Sequence of chain 1.G:
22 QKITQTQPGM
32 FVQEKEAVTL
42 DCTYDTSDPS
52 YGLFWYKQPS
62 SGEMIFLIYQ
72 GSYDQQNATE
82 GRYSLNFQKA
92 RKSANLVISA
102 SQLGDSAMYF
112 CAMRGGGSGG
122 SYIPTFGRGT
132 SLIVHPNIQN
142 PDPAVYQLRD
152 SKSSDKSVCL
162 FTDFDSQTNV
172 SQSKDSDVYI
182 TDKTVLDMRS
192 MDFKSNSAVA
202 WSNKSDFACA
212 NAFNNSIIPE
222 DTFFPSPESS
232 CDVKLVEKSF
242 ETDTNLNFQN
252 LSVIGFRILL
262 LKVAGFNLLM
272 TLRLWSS

This protein binds this small molecule.
Small molecule (SMILES): CC(=O)N[C@H]1[C@H](O[C@H]2[C@H](O)[C@@H](NC(C)=O)CO[C@@H]2CO)O[C@H](CO)[C@@H](O)[C@@H]1O

Binding-site contacts:
Ligand atom O7 contacts residue GLN77 of chain 1.G at 3.6 Å (h-bond).
Ligand atom O3 contacts residue PHE88 of chain 1.G at 4.4 Å.
Ligand atom C7 contacts residue ASN78 of chain 1.G at 3.2 Å.
Ligand atom C5 contacts residue GLN89 of chain 1.G at 3.6 Å.
Ligand atom C3 contacts residue PHE88 of chain 1.G at 3.8 Å (hydrophobic).
Ligand atom O4 contacts residue GLN89 of chain 1.G at 3.1 Å (h-bond).
Ligand atom O4 contacts residue ASN87 of chain 1.G at 4.4 Å.
Ligand atom C1 contacts residue ASN78 of chain 1.G at 1.4 Å.
Ligand atom N2 contacts residue ASN78 of chain 1.G at 2.4 Å (h-bond).
Ligand atom C1 contacts residue PHE88 of chain 1.G at 4.1 Å (hydrophobic).
Ligand atom C3 contacts residue ASN78 of chain 1.G at 3.8 Å.
Ligand atom O7 contacts residue ASN78 of chain 1.G at 4.1 Å.
Ligand atom N2 contacts residue GLN89 of chain 1.G at 4.3 Å.
Ligand atom C1 contacts residue LEU86 of chain 1.G at 4.2 Å (hydrophobic).
Ligand atom O5 contacts residue ASN78 of chain 1.G at 2.3 Å (h-bond).
Ligand atom C5 contacts residue ASN87 of chain 1.G at 3.2 Å.
Ligand atom C4 contacts residue GLN89 of chain 1.G at 3.7 Å.
Ligand atom C2 contacts residue ASN78 of chain 1.G at 2.5 Å.
Ligand atom C8 contacts residue ASN78 of chain 1.G at 3.4 Å.
Ligand atom C7 contacts residue GLN89 of chain 1.G at 4.4 Å.
Ligand atom C8 contacts residue ASP75 of chain 1.G at 4.2 Å.
Ligand atom C8 contacts residue PHE88 of chain 1.G at 4.3 Å (hydrophobic).
Ligand atom C4 contacts residue ASN87 of chain 1.G at 4.2 Å.
Ligand atom C4 contacts residue ASN78 of chain 1.G at 4.2 Å.
Ligand atom C6 contacts residue ASN87 of chain 1.G at 3.7 Å.
Ligand atom C2 contacts residue PHE88 of chain 1.G at 4.0 Å (hydrophobic).
Ligand atom C8 contacts residue GLN77 of chain 1.G at 3.6 Å.
Ligand atom C7 contacts residue PHE88 of chain 1.G at 4.2 Å (hydrophobic).
Ligand atom C1 contacts residue ASN87 of chain 1.G at 3.9 Å.
Ligand atom C6 contacts residue GLN89 of chain 1.G at 4.4 Å.
Ligand atom C7 contacts residue GLN77 of chain 1.G at 3.8 Å.
Ligand atom C3 contacts residue GLN89 of chain 1.G at 3.8 Å.
Ligand atom C5 contacts residue ASN78 of chain 1.G at 3.6 Å.
Ligand atom N2 contacts residue PHE88 of chain 1.G at 3.4 Å (h-bond).
Ligand atom C2 contacts residue GLN89 of chain 1.G at 4.4 Å.
Ligand atom N2 contacts residue GLN77 of chain 1.G at 4.5 Å.
Ligand atom C1 contacts residue GLN89 of chain 1.G at 4.3 Å.
Ligand atom O5 contacts residue ASN87 of chain 1.G at 3.7 Å.
Ligand atom C8 contacts residue GLN71 of chain 1.G at 3.9 Å.